Binding-site contacts:
Ligand atom C51 contacts residue THR1 of chain 1.K at 1.5 Å.
Ligand atom C51 contacts residue TYR170 of chain 1.K at 3.5 Å (hydrophobic).
Ligand atom C59 contacts residue TYR170 of chain 1.K at 3.6 Å (hydrophobic).
Ligand atom O60 contacts residue THR1 of chain 1.K at 3.0 Å (h-bond).
Ligand atom C39 contacts residue GLY47 of chain 1.K at 3.5 Å.
Ligand atom N41 contacts residue THR1 of chain 1.K at 3.6 Å (h-bond).
Ligand atom C5 contacts residue ALA22 of chain 1.K at 3.5 Å (hydrophobic).
Ligand atom O29 contacts residue ALA49 of chain 1.K at 3.0 Å (h-bond).
Ligand atom C42 contacts residue GLY47 of chain 1.K at 3.6 Å.
Ligand atom O48 contacts residue GLY47 of chain 1.K at 3.2 Å (h-bond).
Ligand atom O60 contacts residue MES1 of chain 1.IA at 2.9 Å (h-bond).
Ligand atom C42 contacts residue THR1 of chain 1.K at 2.3 Å.
Ligand atom N22 contacts residue ASP126 of chain 1.L at 3.4 Å (salt-bridge).
Ligand atom N30 contacts residue THR21 of chain 1.K at 2.8 Å (h-bond).
Ligand atom O48 contacts residue MES1 of chain 1.IA at 2.7 Å (h-bond).
Ligand atom O1 contacts residue HIS108 of chain 1.L at 3.1 Å.
Ligand atom C58 contacts residue ARG19 of chain 1.K at 3.1 Å.
Ligand atom O40 contacts residue THR21 of chain 1.K at 3.0 Å (h-bond).
Ligand atom C47 contacts residue THR1 of chain 1.K at 1.4 Å.
Ligand atom C43 contacts residue THR1 of chain 1.K at 2.6 Å.
Ligand atom N41 contacts residue GLY47 of chain 1.K at 2.7 Å (h-bond).
Ligand atom C11 contacts residue ASP126 of chain 1.L at 3.5 Å.
Ligand atom C12 contacts residue ASP126 of chain 1.L at 3.1 Å.
Ligand atom C58 contacts residue LYS33 of chain 1.K at 3.3 Å.
Ligand atom C28 contacts residue THR21 of chain 1.K at 3.7 Å.
Ligand atom O9 contacts residue PRO127 of chain 1.L at 3.3 Å.
Ligand atom C2 contacts residue HIS108 of chain 1.L at 3.2 Å.
Ligand atom C43 contacts residue GLY47 of chain 1.K at 3.2 Å.
Ligand atom C44 contacts residue THR1 of chain 1.K at 3.5 Å.
Ligand atom C31 contacts residue GLY47 of chain 1.K at 3.3 Å.
Ligand atom C23 contacts residue THR21 of chain 1.K at 3.5 Å.
Ligand atom C3 contacts residue HIS108 of chain 1.L at 3.2 Å.
Ligand atom O48 contacts residue THR1 of chain 1.K at 2.3 Å (h-bond).
Ligand atom C59 contacts residue THR1 of chain 1.K at 2.5 Å.
Ligand atom C58 contacts residue THR1 of chain 1.K at 2.5 Å.
Ligand atom C58 contacts residue TYR170 of chain 1.K at 3.1 Å (hydrophobic).
Ligand atom C46 contacts residue ALA49 of chain 1.K at 3.6 Å (hydrophobic).
Ligand atom O40 contacts residue ALA20 of chain 1.K at 3.4 Å.
Ligand atom O9 contacts residue HIS108 of chain 1.L at 3.4 Å (h-bond).
Ligand atom C27 contacts residue ALA27 of chain 1.K at 3.6 Å (hydrophobic).

Sequence of chain 1.L:
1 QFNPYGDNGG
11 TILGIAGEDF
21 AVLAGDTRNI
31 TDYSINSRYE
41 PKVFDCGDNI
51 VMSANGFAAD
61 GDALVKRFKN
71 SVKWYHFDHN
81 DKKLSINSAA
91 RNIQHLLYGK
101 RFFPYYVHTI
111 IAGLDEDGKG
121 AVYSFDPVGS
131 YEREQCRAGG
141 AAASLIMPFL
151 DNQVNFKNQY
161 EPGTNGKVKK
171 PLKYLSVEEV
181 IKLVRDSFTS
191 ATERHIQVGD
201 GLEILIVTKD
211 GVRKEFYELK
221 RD

This protein binds this small molecule.
Small molecule (SMILES): CC(C)C[C@H](NC(=O)[C@H](CCc1ccccc1)NC(=O)CN1CCOCC1)C(=O)N[C@@H](Cc1ccccc1)C(=O)N[C@@H](CC(C)C)[C@@H](O)[C@H](C)CO

Sequence of chain 1.K:
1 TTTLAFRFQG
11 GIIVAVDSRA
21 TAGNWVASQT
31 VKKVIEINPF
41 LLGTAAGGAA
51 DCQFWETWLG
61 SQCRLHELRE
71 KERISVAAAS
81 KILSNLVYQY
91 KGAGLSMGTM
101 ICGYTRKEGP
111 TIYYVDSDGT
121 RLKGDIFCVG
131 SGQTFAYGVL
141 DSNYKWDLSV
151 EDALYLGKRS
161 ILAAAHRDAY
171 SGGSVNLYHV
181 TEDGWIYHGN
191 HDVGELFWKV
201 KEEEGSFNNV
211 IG